Binding-site contacts:
Ligand atom C24 contacts residue CYS45 of chain 1.C at 3.5 Å (hydrophobic).
Ligand atom N38 contacts residue HIS44 of chain 1.C at 2.9 Å (h-bond).
Ligand atom C15 contacts residue HIS44 of chain 1.C at 3.7 Å.
Ligand atom O10 contacts residue SER213 of chain 1.C at 3.6 Å (h-bond).
Ligand atom C36 contacts residue ASP52 of chain 1.C at 3.7 Å.
Ligand atom C3 contacts residue SER189 of chain 1.C at 3.5 Å.
Ligand atom N28 contacts residue PHE28 of chain 1.C at 3.6 Å.
Ligand atom C13 contacts residue SER194 of chain 1.C at 1.4 Å.
Ligand atom C25 contacts residue HIS44 of chain 1.C at 3.4 Å.
Ligand atom N16 contacts residue SER194 of chain 1.C at 3.5 Å (h-bond).
Ligand atom O14 contacts residue GLY192 of chain 1.C at 2.8 Å (h-bond).
Ligand atom N28 contacts residue CYS45 of chain 1.C at 3.5 Å (h-bond).
Ligand atom C12 contacts residue ALA86 of chain 1.C at 3.6 Å (hydrophobic).
Ligand atom C8 contacts residue SER213 of chain 1.C at 3.7 Å.
Ligand atom O9 contacts residue GLN191 of chain 1.C at 3.6 Å.
Ligand atom C2 contacts residue SER189 of chain 1.C at 3.2 Å.
Ligand atom O27 contacts residue PHE28 of chain 1.C at 3.8 Å.
Ligand atom N1 contacts residue GLY225 of chain 1.C at 3.3 Å.
Ligand atom C15 contacts residue SER194 of chain 1.C at 2.4 Å.
Ligand atom N38 contacts residue SER194 of chain 1.C at 2.9 Å (h-bond).
Ligand atom N7 contacts residue SER194 of chain 1.C at 3.0 Å (h-bond).
Ligand atom C6 contacts residue SER194 of chain 1.C at 2.5 Å.
Ligand atom N7 contacts residue SER213 of chain 1.C at 2.9 Å (h-bond).
Ligand atom O14 contacts residue CYS190 of chain 1.C at 3.2 Å (h-bond).
Ligand atom O14 contacts residue GLN191 of chain 1.C at 3.3 Å.
Ligand atom C2 contacts residue GLY217 of chain 1.C at 3.6 Å.
Ligand atom C36 contacts residue LYS51 of chain 1.C at 3.5 Å.
Ligand atom C5 contacts residue SER194 of chain 1.C at 3.0 Å.
Ligand atom N1 contacts residue ASP188 of chain 1.C at 2.8 Å (salt-bridge).
Ligand atom C30 contacts residue PHE28 of chain 1.C at 3.5 Å (hydrophobic).
Ligand atom C5 contacts residue SER213 of chain 1.C at 3.5 Å.
Ligand atom C18 contacts residue HIS44 of chain 1.C at 3.8 Å.
Ligand atom O14 contacts residue ASP193 of chain 1.C at 3.3 Å (salt-bridge).
Ligand atom O14 contacts residue SER194 of chain 1.C at 2.3 Å (h-bond).
Ligand atom N1 contacts residue SER189 of chain 1.C at 3.0 Å (h-bond).
Ligand atom C5 contacts residue VAL212 of chain 1.C at 3.8 Å (hydrophobic).
Ligand atom C30 contacts residue CYS45 of chain 1.C at 3.5 Å (hydrophobic).
Ligand atom N16 contacts residue GLY192 of chain 1.C at 3.5 Å (h-bond).
Ligand atom C19 contacts residue HIS44 of chain 1.C at 3.8 Å.
Ligand atom C6 contacts residue SER213 of chain 1.C at 3.7 Å.

The small molecule below binds the protein below.
Small molecule (SMILES): CCOC(=O)N[C@@H](CCCCN)C(=O)c1noc(Cc2ccc(C(=O)NC3Cc4ccccc4C3)cc2)n1

Sequence of chain 1.C:
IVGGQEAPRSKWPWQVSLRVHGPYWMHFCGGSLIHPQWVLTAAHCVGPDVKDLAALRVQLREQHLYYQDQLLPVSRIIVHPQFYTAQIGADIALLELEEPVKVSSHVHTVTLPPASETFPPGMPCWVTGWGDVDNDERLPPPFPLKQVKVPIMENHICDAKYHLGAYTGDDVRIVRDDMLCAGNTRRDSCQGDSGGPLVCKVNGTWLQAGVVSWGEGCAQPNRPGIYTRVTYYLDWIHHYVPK